Sequence of chain 1.B:
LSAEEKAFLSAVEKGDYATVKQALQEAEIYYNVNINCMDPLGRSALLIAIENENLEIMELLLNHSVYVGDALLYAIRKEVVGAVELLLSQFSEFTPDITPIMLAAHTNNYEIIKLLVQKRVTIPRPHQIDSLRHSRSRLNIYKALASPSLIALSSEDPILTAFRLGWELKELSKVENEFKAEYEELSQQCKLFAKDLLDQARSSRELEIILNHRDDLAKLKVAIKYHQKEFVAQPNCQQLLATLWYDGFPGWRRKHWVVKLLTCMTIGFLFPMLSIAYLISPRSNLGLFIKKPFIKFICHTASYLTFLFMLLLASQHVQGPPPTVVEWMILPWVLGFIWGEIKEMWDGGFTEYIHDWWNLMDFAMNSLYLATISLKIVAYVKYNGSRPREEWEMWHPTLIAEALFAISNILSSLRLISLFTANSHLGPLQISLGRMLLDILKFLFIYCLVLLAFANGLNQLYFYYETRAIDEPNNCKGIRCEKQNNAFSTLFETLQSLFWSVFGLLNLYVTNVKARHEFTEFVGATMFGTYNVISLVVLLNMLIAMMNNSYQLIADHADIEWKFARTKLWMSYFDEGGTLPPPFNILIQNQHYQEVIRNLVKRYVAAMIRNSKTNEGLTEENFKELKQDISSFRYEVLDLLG

Binding-site contacts:
Ligand atom OAH contacts residue ALA499 of chain 1.C at 3.7 Å.
Ligand atom CAO contacts residue LEU493 of chain 1.C at 4.1 Å (hydrophobic).
Ligand atom CBG contacts residue PHE522 of chain 1.B at 3.4 Å (hydrophobic).
Ligand atom CBE contacts residue PHE522 of chain 1.B at 3.5 Å (hydrophobic).
Ligand atom OAH contacts residue TYR316 of chain 1.C at 3.2 Å (h-bond).
Ligand atom OAH contacts residue PHE364 of chain 1.C at 3.8 Å.
Ligand atom OAH contacts residue TRP647 of chain 1.C at 4.0 Å.
Ligand atom OAF contacts residue PHE364 of chain 1.C at 3.7 Å.
Ligand atom CAA contacts residue CYS525 of chain 1.B at 3.8 Å (hydrophobic).
Ligand atom CAK contacts residue PHE497 of chain 1.C at 3.7 Å (hydrophobic).
Ligand atom CBA contacts residue CYS525 of chain 1.B at 4.0 Å (hydrophobic).
Ligand atom CAE contacts residue LEU375 of chain 1.C at 3.9 Å (hydrophobic).
Ligand atom CAP contacts residue LEU526 of chain 1.B at 3.8 Å (hydrophobic).
Ligand atom OAF contacts residue TYR316 of chain 1.C at 2.2 Å (h-bond).
Ligand atom CAZ contacts residue LEU496 of chain 1.C at 3.6 Å (hydrophobic).
Ligand atom CAY contacts residue ASN500 of chain 1.C at 4.0 Å.
Ligand atom CAV contacts residue ALA499 of chain 1.C at 4.1 Å (hydrophobic).
Ligand atom CAX contacts residue TYR316 of chain 1.C at 3.0 Å (hydrophobic).
Ligand atom CAX contacts residue PHE364 of chain 1.C at 3.5 Å (hydrophobic).
Ligand atom CAL contacts residue ALA499 of chain 1.C at 3.7 Å (hydrophobic).
Ligand atom CAQ contacts residue PHE522 of chain 1.B at 3.2 Å (hydrophobic).
Ligand atom CBA contacts residue LEU529 of chain 1.B at 4.0 Å (hydrophobic).
Ligand atom CAX contacts residue ALA499 of chain 1.C at 3.8 Å (hydrophobic).
Ligand atom CAY contacts residue ALA499 of chain 1.C at 3.8 Å (hydrophobic).
Ligand atom OAG contacts residue ASN500 of chain 1.C at 3.1 Å.
Ligand atom OAF contacts residue TRP322 of chain 1.C at 3.1 Å.
Ligand atom OAG contacts residue ALA499 of chain 1.C at 3.9 Å.
Ligand atom CAE contacts residue LEU493 of chain 1.C at 3.9 Å (hydrophobic).
Ligand atom CAL contacts residue PHE364 of chain 1.C at 3.7 Å (hydrophobic).
Ligand atom CAB contacts residue PHE522 of chain 1.B at 3.8 Å (hydrophobic).
Ligand atom CAV contacts residue LEU496 of chain 1.C at 3.6 Å (hydrophobic).
Ligand atom CAD contacts residue LEU496 of chain 1.C at 2.8 Å (hydrophobic).
Ligand atom CAN contacts residue LEU526 of chain 1.B at 4.1 Å (hydrophobic).
Ligand atom OAH contacts residue TRP315 of chain 1.C at 3.2 Å (h-bond).
Ligand atom CAA contacts residue LEU529 of chain 1.B at 2.6 Å (hydrophobic).
Ligand atom CAM contacts residue ALA499 of chain 1.C at 3.6 Å (hydrophobic).
Ligand atom CAI contacts residue LEU496 of chain 1.C at 3.4 Å (hydrophobic).
Ligand atom CAQ contacts residue PHE497 of chain 1.C at 3.5 Å (hydrophobic).
Ligand atom CAM contacts residue TRP322 of chain 1.C at 4.0 Å (hydrophobic).
Ligand atom CAP contacts residue PHE522 of chain 1.B at 3.4 Å (hydrophobic).

Sequence of chain 1.C:
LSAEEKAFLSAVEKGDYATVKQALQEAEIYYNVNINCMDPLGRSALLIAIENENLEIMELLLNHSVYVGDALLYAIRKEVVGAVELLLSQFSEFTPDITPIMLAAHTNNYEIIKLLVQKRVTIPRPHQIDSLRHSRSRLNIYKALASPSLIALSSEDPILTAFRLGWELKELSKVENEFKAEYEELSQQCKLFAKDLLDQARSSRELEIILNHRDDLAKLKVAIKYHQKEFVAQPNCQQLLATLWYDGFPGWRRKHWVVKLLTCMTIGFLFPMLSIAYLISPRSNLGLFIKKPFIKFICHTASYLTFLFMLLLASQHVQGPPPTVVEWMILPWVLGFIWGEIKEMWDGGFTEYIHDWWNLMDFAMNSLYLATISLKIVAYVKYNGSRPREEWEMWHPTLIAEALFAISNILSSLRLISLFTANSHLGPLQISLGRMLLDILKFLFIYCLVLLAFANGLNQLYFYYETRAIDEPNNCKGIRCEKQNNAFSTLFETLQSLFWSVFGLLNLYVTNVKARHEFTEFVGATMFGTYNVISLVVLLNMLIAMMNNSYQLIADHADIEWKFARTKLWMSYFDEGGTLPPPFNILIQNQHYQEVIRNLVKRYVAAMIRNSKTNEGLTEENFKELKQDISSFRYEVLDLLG

The protein below binds the small molecule below.
Small molecule (SMILES): CC(C)CCC[C@@H](C)[C@H]1CC[C@H]2[C@@H]3CC=C4C[C@@H](OC(=O)CCC(=O)O)CC[C@]4(C)[C@H]3CC[C@]12C